Binding-site contacts:
Ligand atom C4 contacts residue ASN32 of chain 1.A at 4.4 Å.
Ligand atom C2 contacts residue ASN32 of chain 1.A at 2.7 Å.
Ligand atom C5 contacts residue ALA33 of chain 1.A at 4.4 Å (hydrophobic).
Ligand atom O6 contacts residue ASN32 of chain 1.A at 4.3 Å.
Ligand atom O5 contacts residue ALA33 of chain 1.A at 3.8 Å.
Ligand atom C5 contacts residue ASN32 of chain 1.A at 3.7 Å.
Ligand atom C6 contacts residue ALA33 of chain 1.A at 4.0 Å (hydrophobic).
Ligand atom C3 contacts residue ASN32 of chain 1.A at 4.0 Å.
Ligand atom O7 contacts residue ASN32 of chain 1.A at 3.4 Å (h-bond).
Ligand atom C7 contacts residue ASN32 of chain 1.A at 3.4 Å.
Ligand atom C1 contacts residue ASN32 of chain 1.A at 1.5 Å.
Ligand atom C8 contacts residue ASN32 of chain 1.A at 4.5 Å.
Ligand atom O6 contacts residue THR34 of chain 1.A at 3.7 Å.
Ligand atom O6 contacts residue ALA33 of chain 1.A at 2.7 Å (h-bond).
Ligand atom C6 contacts residue THR34 of chain 1.A at 4.4 Å.
Ligand atom N2 contacts residue ASN32 of chain 1.A at 3.0 Å (h-bond).
Ligand atom O5 contacts residue ASN32 of chain 1.A at 2.4 Å (h-bond).

The protein below binds the small molecule below.
Small molecule (SMILES): CC(=O)N[C@@H]1[C@@H](O)[C@H](O)[C@@H](CO)O[C@H]1O

Sequence of chain 1.A:
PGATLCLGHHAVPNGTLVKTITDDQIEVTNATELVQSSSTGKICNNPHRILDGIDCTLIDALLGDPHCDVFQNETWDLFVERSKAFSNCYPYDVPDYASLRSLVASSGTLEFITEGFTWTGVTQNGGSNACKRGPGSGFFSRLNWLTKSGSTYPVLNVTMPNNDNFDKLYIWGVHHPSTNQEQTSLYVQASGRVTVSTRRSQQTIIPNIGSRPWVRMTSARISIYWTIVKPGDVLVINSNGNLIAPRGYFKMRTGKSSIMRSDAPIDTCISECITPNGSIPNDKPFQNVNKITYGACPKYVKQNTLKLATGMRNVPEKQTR